The small molecule below binds the protein below.
Small molecule (SMILES): CC(=O)N[C@@H]1[C@@H](O)[C@H](O)[C@@H](CO)O[C@H]1O

Binding-site contacts:
Ligand atom C5 contacts residue THR127 of chain 1.A at 4.4 Å.
Ligand atom C1 contacts residue ASN253 of chain 1.A at 1.5 Å.
Ligand atom C1 contacts residue THR127 of chain 1.A at 4.0 Å.
Ligand atom C1 contacts residue THR255 of chain 1.A at 4.1 Å.
Ligand atom O6 contacts residue THR127 of chain 1.A at 3.7 Å.
Ligand atom C5 contacts residue ASN253 of chain 1.A at 3.8 Å.
Ligand atom C8 contacts residue ASN253 of chain 1.A at 3.8 Å.
Ligand atom C2 contacts residue ASN253 of chain 1.A at 2.5 Å.
Ligand atom C6 contacts residue THR127 of chain 1.A at 4.3 Å.
Ligand atom O5 contacts residue ASN253 of chain 1.A at 2.4 Å (h-bond).
Ligand atom O7 contacts residue ASN253 of chain 1.A at 3.5 Å (h-bond).
Ligand atom C3 contacts residue ASN253 of chain 1.A at 3.9 Å.
Ligand atom C4 contacts residue ASN253 of chain 1.A at 4.3 Å.
Ligand atom O5 contacts residue THR127 of chain 1.A at 3.5 Å.
Ligand atom C7 contacts residue ASN253 of chain 1.A at 3.4 Å.
Ligand atom N2 contacts residue ASN253 of chain 1.A at 2.9 Å (h-bond).

Sequence of chain 1.A:
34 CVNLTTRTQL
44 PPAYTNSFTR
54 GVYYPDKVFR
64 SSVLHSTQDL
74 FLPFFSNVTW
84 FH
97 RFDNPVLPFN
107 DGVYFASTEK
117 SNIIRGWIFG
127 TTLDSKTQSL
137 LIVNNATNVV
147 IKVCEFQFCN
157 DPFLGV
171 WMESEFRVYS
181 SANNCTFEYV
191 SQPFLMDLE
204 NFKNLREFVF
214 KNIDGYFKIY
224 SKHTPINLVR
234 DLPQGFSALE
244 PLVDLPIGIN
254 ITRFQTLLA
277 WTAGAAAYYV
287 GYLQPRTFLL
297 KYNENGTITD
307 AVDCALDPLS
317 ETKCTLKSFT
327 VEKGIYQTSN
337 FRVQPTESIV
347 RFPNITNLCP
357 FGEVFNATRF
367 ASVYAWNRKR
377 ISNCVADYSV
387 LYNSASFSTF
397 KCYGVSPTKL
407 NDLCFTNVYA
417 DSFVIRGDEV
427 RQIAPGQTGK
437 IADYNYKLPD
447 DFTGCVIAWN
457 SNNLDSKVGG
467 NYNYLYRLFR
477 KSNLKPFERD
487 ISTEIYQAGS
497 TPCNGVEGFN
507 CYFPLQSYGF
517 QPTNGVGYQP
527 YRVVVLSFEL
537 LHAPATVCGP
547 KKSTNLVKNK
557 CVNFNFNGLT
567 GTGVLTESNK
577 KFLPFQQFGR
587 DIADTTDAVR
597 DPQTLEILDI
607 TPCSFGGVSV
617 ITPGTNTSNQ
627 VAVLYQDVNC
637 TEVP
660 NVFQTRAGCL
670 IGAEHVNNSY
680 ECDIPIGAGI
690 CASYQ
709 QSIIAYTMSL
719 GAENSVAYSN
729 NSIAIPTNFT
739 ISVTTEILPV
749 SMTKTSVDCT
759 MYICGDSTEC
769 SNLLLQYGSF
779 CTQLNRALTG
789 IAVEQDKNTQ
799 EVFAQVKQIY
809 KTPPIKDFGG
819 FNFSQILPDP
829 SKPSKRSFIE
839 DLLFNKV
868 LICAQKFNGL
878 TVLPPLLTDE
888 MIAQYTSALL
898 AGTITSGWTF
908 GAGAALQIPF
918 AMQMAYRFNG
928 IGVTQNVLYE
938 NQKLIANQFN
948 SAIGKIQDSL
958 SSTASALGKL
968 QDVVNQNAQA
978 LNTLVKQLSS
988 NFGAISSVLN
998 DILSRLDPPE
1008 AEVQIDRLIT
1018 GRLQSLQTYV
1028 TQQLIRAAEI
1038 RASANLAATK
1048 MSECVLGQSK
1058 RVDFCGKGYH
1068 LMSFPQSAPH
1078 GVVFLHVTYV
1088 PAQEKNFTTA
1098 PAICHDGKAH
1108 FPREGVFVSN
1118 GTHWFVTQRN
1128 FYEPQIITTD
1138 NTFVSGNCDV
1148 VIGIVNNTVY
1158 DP